Sequence of chain 1.B:
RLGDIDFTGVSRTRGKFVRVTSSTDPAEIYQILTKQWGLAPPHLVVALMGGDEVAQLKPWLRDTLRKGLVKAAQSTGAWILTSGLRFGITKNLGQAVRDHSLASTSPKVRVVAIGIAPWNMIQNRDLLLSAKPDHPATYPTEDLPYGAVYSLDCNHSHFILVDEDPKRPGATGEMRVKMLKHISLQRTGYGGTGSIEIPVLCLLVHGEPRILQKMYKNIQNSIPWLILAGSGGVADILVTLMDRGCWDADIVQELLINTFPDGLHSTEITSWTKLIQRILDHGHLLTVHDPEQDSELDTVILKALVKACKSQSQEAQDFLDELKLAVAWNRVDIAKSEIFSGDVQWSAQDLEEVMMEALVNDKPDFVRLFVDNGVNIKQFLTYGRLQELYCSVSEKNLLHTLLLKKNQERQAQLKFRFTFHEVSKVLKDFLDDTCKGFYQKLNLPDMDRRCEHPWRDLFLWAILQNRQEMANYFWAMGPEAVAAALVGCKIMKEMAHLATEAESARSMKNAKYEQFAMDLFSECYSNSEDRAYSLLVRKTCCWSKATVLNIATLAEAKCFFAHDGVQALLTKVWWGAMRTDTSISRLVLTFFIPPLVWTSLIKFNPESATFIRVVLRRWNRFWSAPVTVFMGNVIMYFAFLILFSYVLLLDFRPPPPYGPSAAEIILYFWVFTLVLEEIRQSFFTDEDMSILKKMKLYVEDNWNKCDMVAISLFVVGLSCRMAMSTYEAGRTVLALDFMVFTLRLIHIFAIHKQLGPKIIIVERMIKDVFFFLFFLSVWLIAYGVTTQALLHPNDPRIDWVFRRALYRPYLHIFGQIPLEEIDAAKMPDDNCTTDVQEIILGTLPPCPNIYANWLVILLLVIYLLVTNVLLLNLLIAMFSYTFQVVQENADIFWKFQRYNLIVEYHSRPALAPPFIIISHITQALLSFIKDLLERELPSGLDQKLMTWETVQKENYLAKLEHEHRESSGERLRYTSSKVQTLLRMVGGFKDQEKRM

The small molecule below binds the protein below.
Small molecule (SMILES): C[C@@H]1CC[C@@]2(OC1)O[C@H]1C[C@H]3[C@@H]4CC=C5C[C@@H](O)CC[C@]5(C)[C@H]4CC[C@]3(C)[C@H]1[C@@H]2C

Binding-site contacts:
Ligand atom C1 contacts residue YUY1 of chain 1.G at 4.1 Å.
Ligand atom C16 contacts residue YUY1 of chain 1.G at 3.6 Å.
Ligand atom C16 contacts residue ASP889 of chain 1.B at 4.1 Å.
Ligand atom C11 contacts residue PHE892 of chain 1.B at 3.6 Å (hydrophobic).
Ligand atom C22 contacts residue YUY1 of chain 1.G at 3.6 Å.
Ligand atom C contacts residue YUY1 of chain 1.G at 3.1 Å.
Ligand atom C17 contacts residue ASP889 of chain 1.B at 4.3 Å.
Ligand atom C15 contacts residue YUY1 of chain 1.G at 3.9 Å.
Ligand atom C7 contacts residue PHE892 of chain 1.B at 4.2 Å (hydrophobic).
Ligand atom C17 contacts residue YUY1 of chain 1.G at 4.2 Å.
Ligand atom O1 contacts residue ASP889 of chain 1.B at 4.3 Å.
Ligand atom C10 contacts residue PHE892 of chain 1.B at 4.4 Å (hydrophobic).
Ligand atom C21 contacts residue ASP889 of chain 1.B at 4.0 Å.
Ligand atom C8 contacts residue YUY1 of chain 1.G at 4.3 Å.
Ligand atom C26 contacts residue YUY1 of chain 1.G at 3.9 Å.
Ligand atom C20 contacts residue ILE888 of chain 1.B at 4.2 Å (hydrophobic).
Ligand atom C25 contacts residue PHE892 of chain 1.B at 4.0 Å (hydrophobic).
Ligand atom C9 contacts residue PHE892 of chain 1.B at 4.3 Å (hydrophobic).
Ligand atom C22 contacts residue ASP889 of chain 1.B at 4.0 Å.
Ligand atom C12 contacts residue PHE892 of chain 1.B at 4.2 Å (hydrophobic).
Ligand atom C19 contacts residue ILE888 of chain 1.B at 3.9 Å (hydrophobic).
Ligand atom C13 contacts residue PHE892 of chain 1.B at 4.4 Å (hydrophobic).
Ligand atom C6 contacts residue PHE892 of chain 1.B at 3.7 Å (hydrophobic).
Ligand atom C5 contacts residue PHE892 of chain 1.B at 4.4 Å (hydrophobic).